Sequence of chain 1.A:
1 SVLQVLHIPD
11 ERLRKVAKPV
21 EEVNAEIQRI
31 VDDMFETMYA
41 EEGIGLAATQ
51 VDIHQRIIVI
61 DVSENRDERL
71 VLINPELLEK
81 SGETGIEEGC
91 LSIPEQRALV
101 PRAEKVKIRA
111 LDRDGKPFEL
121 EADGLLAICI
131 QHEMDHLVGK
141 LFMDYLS

This protein binds this small molecule.
Small molecule (SMILES): CCCCC[C@H](CC(=O)NO)C(=O)N[C@H](C(=O)N1CCC[C@H]1CO)C(C)C

Binding-site contacts:
Ligand atom O27 contacts residue GLU87 of chain 1.A at 3.0 Å (salt-bridge).
Ligand atom O2 contacts residue HIS132 of chain 1.A at 3.5 Å (h-bond).
Ligand atom N1 contacts residue ZN1 of chain 1.B at 2.3 Å.
Ligand atom C25 contacts residue ILE44 of chain 1.A at 3.0 Å (hydrophobic).
Ligand atom C8 contacts residue CYS129 of chain 1.A at 3.3 Å (hydrophobic).
Ligand atom C3 contacts residue GLY89 of chain 1.A at 3.4 Å.
Ligand atom N1 contacts residue GLU133 of chain 1.A at 2.7 Å (salt-bridge).
Ligand atom O4 contacts residue CYS90 of chain 1.A at 2.9 Å.
Ligand atom C9 contacts residue ILE44 of chain 1.A at 3.5 Å (hydrophobic).
Ligand atom C11 contacts residue ILE60 of chain 1.A at 3.1 Å (hydrophobic).
Ligand atom C5 contacts residue GLY89 of chain 1.A at 2.7 Å.
Ligand atom C11 contacts residue GLU133 of chain 1.A at 3.4 Å.
Ligand atom O13 contacts residue ILE44 of chain 1.A at 2.9 Å (h-bond).
Ligand atom C3 contacts residue HIS132 of chain 1.A at 3.2 Å.
Ligand atom O20 contacts residue ARG97 of chain 1.A at 2.9 Å.
Ligand atom C10 contacts residue GLU133 of chain 1.A at 3.0 Å.
Ligand atom C11 contacts residue VAL59 of chain 1.A at 2.9 Å (hydrophobic).
Ligand atom C5 contacts residue HIS132 of chain 1.A at 3.5 Å.
Ligand atom C10 contacts residue GLY45 of chain 1.A at 3.0 Å.
Ligand atom O20 contacts residue GLY89 of chain 1.A at 3.0 Å (h-bond).
Ligand atom O27 contacts residue GLU88 of chain 1.A at 2.8 Å.
Ligand atom O2 contacts residue GLU133 of chain 1.A at 2.7 Å (salt-bridge).
Ligand atom C11 contacts residue GLY45 of chain 1.A at 3.0 Å.
Ligand atom O4 contacts residue ZN1 of chain 1.B at 2.4 Å.
Ligand atom C3 contacts residue ZN1 of chain 1.B at 2.3 Å.
Ligand atom N1 contacts residue HIS132 of chain 1.A at 2.8 Å.
Ligand atom O2 contacts residue ZN1 of chain 1.B at 2.3 Å.
Ligand atom O13 contacts residue GLY45 of chain 1.A at 3.2 Å (h-bond).
Ligand atom O4 contacts residue LEU91 of chain 1.A at 2.8 Å.
Ligand atom C26 contacts residue GLU88 of chain 1.A at 3.0 Å.
Ligand atom O2 contacts residue GLN50 of chain 1.A at 2.5 Å (h-bond).
Ligand atom C9 contacts residue GLY45 of chain 1.A at 3.0 Å.
Ligand atom C9 contacts residue CYS129 of chain 1.A at 3.0 Å (hydrophobic).
Ligand atom C5 contacts residue ZN1 of chain 1.B at 3.4 Å.
Ligand atom O4 contacts residue GLY89 of chain 1.A at 3.2 Å (h-bond).
Ligand atom O2 contacts residue HIS136 of chain 1.A at 3.1 Å.
Ligand atom C7 contacts residue GLY45 of chain 1.A at 3.1 Å.
Ligand atom N14 contacts residue GLY89 of chain 1.A at 2.8 Å (h-bond).
Ligand atom C17 contacts residue LEU91 of chain 1.A at 3.0 Å (hydrophobic).
Ligand atom O4 contacts residue GLN50 of chain 1.A at 2.8 Å (h-bond).